A protein and the small-molecule ligand that binds it are described below.
Small molecule (SMILES): COc1cc(OC)nc(NC(=O)NS(=O)(=O)N(C)S(C)(=O)=O)n1

Sequence of chain 4.A:
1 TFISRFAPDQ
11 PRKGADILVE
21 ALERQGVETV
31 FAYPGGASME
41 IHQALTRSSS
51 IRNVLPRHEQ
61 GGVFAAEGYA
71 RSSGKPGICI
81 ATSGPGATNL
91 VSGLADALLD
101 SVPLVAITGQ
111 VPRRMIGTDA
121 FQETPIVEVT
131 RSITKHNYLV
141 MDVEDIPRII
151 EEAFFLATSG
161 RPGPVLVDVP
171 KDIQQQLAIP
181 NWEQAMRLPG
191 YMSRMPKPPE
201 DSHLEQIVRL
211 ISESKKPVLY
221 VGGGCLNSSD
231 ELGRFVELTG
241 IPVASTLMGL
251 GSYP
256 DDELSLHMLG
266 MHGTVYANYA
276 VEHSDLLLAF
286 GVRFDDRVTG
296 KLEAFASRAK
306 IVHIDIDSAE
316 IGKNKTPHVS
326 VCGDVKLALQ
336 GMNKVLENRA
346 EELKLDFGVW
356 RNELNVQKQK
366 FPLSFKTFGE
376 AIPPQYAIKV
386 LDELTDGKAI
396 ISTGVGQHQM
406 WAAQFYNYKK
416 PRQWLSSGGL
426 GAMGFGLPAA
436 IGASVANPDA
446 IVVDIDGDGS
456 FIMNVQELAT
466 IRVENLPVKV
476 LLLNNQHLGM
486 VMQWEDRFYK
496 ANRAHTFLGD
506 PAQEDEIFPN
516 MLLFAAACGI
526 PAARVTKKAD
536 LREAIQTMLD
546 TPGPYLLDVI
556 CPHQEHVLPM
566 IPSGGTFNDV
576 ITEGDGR

Sequence of chain 1.A:
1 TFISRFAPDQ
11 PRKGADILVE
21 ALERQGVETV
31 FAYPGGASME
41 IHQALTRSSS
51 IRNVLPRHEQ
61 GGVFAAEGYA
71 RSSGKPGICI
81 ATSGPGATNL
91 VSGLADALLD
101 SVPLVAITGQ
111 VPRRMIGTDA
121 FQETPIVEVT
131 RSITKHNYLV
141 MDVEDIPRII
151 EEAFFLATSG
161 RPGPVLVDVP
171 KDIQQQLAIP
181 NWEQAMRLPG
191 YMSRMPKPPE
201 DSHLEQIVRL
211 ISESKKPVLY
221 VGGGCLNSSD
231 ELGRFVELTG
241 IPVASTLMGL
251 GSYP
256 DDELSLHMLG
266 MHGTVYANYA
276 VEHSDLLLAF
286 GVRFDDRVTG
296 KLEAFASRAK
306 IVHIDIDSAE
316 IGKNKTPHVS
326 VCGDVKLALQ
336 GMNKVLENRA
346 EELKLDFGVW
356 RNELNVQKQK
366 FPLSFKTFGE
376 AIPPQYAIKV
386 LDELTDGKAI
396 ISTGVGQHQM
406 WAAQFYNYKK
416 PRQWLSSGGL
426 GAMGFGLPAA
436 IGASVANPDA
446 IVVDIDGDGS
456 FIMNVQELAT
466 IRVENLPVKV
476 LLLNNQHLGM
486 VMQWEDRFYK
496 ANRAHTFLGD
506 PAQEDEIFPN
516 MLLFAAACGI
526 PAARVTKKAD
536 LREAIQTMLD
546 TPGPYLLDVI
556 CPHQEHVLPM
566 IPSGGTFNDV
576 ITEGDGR

Binding-site contacts:
Ligand atom O04 contacts residue ALA37 of chain 4.A at 3.5 Å (h-bond).
Ligand atom O08 contacts residue ARG292 of chain 1.A at 3.6 Å (salt-bridge).
Ligand atom C19 contacts residue TRP489 of chain 1.A at 3.7 Å (hydrophobic).
Ligand atom C23 contacts residue TRP489 of chain 1.A at 3.5 Å (hydrophobic).
Ligand atom N11 contacts residue SER568 of chain 1.A at 3.6 Å.
Ligand atom N12 contacts residue LYS171 of chain 4.A at 3.6 Å.
Ligand atom O08 contacts residue PHE121 of chain 4.A at 3.6 Å.
Ligand atom C21 contacts residue TRP489 of chain 1.A at 3.6 Å (hydrophobic).
Ligand atom C20 contacts residue TRP489 of chain 1.A at 3.5 Å (hydrophobic).
Ligand atom C16 contacts residue PRO112 of chain 4.A at 3.7 Å (hydrophobic).
Ligand atom C16 contacts residue GLN110 of chain 4.A at 3.5 Å.
Ligand atom O09 contacts residue AUJ1 of chain 1.G at 3.4 Å (h-bond).
Ligand atom O03 contacts residue PHE121 of chain 4.A at 3.5 Å (h-bond).
Ligand atom N14 contacts residue TRP489 of chain 1.A at 3.4 Å.
Ligand atom N13 contacts residue TRP489 of chain 1.A at 3.2 Å.
Ligand atom C17 contacts residue ARG292 of chain 1.A at 3.3 Å.
Ligand atom O09 contacts residue MET485 of chain 1.A at 3.4 Å.
Ligand atom O06 contacts residue ARG292 of chain 1.A at 3.6 Å (salt-bridge).
Ligand atom O07 contacts residue ARG292 of chain 1.A at 2.5 Å (salt-bridge).
Ligand atom C16 contacts residue VAL111 of chain 4.A at 3.4 Å (hydrophobic).
Ligand atom O05 contacts residue LYS171 of chain 4.A at 3.5 Å.
Ligand atom C22 contacts residue FAD1 of chain 1.C at 3.7 Å.
Ligand atom C16 contacts residue ALA37 of chain 4.A at 3.6 Å (hydrophobic).
Ligand atom N12 contacts residue TRP489 of chain 1.A at 3.2 Å.
Ligand atom O04 contacts residue GLY36 of chain 4.A at 3.2 Å (h-bond).
Ligand atom O08 contacts residue MET266 of chain 1.A at 3.5 Å (h-bond).
Ligand atom S02 contacts residue SER568 of chain 1.A at 3.4 Å (h-bond).
Ligand atom O09 contacts residue TRP489 of chain 1.A at 3.7 Å.
Ligand atom C23 contacts residue MET39 of chain 4.A at 3.7 Å (hydrophobic).
Ligand atom C16 contacts residue LYS171 of chain 4.A at 3.8 Å.
Ligand atom O04 contacts residue LYS171 of chain 4.A at 3.5 Å (salt-bridge).
Ligand atom C19 contacts residue ARG292 of chain 1.A at 3.7 Å.
Ligand atom C22 contacts residue MET266 of chain 1.A at 3.5 Å (hydrophobic).
Ligand atom O05 contacts residue PRO112 of chain 4.A at 3.5 Å.
Ligand atom N11 contacts residue LYS171 of chain 4.A at 3.0 Å (salt-bridge).
Ligand atom C21 contacts residue AUJ1 of chain 1.G at 3.8 Å.
Ligand atom C18 contacts residue TRP489 of chain 1.A at 3.2 Å (hydrophobic).
Ligand atom N13 contacts residue ARG292 of chain 1.A at 2.9 Å (salt-bridge).
Ligand atom C17 contacts residue LYS171 of chain 4.A at 3.7 Å.
Ligand atom O06 contacts residue SER568 of chain 1.A at 2.4 Å (h-bond).